Sequence of chain 1.A:
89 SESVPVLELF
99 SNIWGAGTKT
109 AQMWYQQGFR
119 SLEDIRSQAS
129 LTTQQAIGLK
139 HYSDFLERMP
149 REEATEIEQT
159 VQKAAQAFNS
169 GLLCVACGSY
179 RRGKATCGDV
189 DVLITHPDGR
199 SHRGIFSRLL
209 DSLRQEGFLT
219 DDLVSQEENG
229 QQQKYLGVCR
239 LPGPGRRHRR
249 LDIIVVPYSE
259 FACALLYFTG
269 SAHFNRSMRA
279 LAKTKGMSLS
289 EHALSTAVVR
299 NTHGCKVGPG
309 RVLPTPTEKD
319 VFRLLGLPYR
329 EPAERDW

Binding-site contacts:
Ligand atom N4 contacts residue DG3 of chain 1.C at 2.8 Å (h-bond).
Ligand atom O2 contacts residue DG3 of chain 1.C at 3.3 Å (h-bond).
Ligand atom N3 contacts residue DG3 of chain 1.C at 2.9 Å (h-bond).
Ligand atom N6 contacts residue DT4 of chain 1.C at 3.2 Å (h-bond).
Ligand atom O3' contacts residue GLN132 of chain 1.A at 2.6 Å (h-bond).
Ligand atom N1 contacts residue DC6 of chain 1.C at 2.8 Å (h-bond).
Ligand atom O4' contacts residue ARG277 of chain 1.A at 3.0 Å (salt-bridge).
Ligand atom O6 contacts residue DC1 of chain 1.C at 2.8 Å (h-bond).
Ligand atom O4 contacts residue DA2 of chain 1.C at 3.0 Å (h-bond).
Ligand atom C1' contacts residue ARG277 of chain 1.A at 3.5 Å.
Ligand atom O2 contacts residue DA5 of chain 1.C at 3.3 Å.
Ligand atom C5' contacts residue LEU287 of chain 1.A at 3.2 Å (hydrophobic).
Ligand atom C4' contacts residue GLN132 of chain 1.A at 3.5 Å.
Ligand atom N1 contacts residue DA2 of chain 1.C at 3.5 Å.
Ligand atom C2 contacts residue DC6 of chain 1.C at 3.4 Å.
Ligand atom N2 contacts residue ARG277 of chain 1.A at 3.4 Å (salt-bridge).
Ligand atom OP1 contacts residue SER288 of chain 1.A at 3.5 Å.
Ligand atom N3 contacts residue DA2 of chain 1.C at 2.8 Å (h-bond).
Ligand atom O6 contacts residue DC6 of chain 1.C at 3.0 Å (h-bond).
Ligand atom C3' contacts residue GLN132 of chain 1.A at 3.1 Å.
Ligand atom O4 contacts residue DA5 of chain 1.C at 3.0 Å (h-bond).
Ligand atom C2 contacts residue DA2 of chain 1.C at 3.2 Å.
Ligand atom C5 contacts residue ARG274 of chain 1.A at 3.4 Å.
Ligand atom C2 contacts residue DA5 of chain 1.C at 3.5 Å.
Ligand atom C4' contacts residue LEU287 of chain 1.A at 3.3 Å (hydrophobic).
Ligand atom O5' contacts residue ALA278 of chain 1.A at 3.2 Å.
Ligand atom N2 contacts residue DA2 of chain 1.C at 3.1 Å (h-bond).
Ligand atom OP1 contacts residue GLU226 of chain 1.A at 2.6 Å.
Ligand atom O2 contacts residue ARG277 of chain 1.A at 3.5 Å (salt-bridge).
Ligand atom OP1 contacts residue LYS281 of chain 1.A at 3.1 Å (salt-bridge).
Ligand atom O2 contacts residue DG3 of chain 1.C at 2.9 Å (h-bond).
Ligand atom O4' contacts residue ARG277 of chain 1.A at 3.4 Å.
Ligand atom N1 contacts residue DC1 of chain 1.C at 2.8 Å (h-bond).
Ligand atom N3 contacts residue DA5 of chain 1.C at 2.7 Å (h-bond).
Ligand atom N2 contacts residue DC1 of chain 1.C at 3.0 Å (h-bond).
Ligand atom N2 contacts residue DC6 of chain 1.C at 2.7 Å (h-bond).
Ligand atom N1 contacts residue DT4 of chain 1.C at 2.7 Å (h-bond).
Ligand atom C5' contacts residue GLU289 of chain 1.A at 3.4 Å.
Ligand atom C2 contacts residue DT4 of chain 1.C at 3.3 Å.
Ligand atom O6 contacts residue ARG274 of chain 1.A at 3.2 Å (salt-bridge).

This small molecule binds to this protein.
Small molecule (SMILES): Cc1cn([C@H]2C[C@H](O[P](=O)(O)OC[C@H]3O[C@@H](n4cnc5c(=O)nc(N)[nH]c54)C[C@@H]3O)[C@@H](CO[P](=O)(O)O[C@H]3C[C@H](n4ccc(N)nc4=O)O[C@@H]3CO[P](=O)(O)O[C@H]3C[C@H](n4cnc5c(N)ncnc54)O[C@@H]3CO[P](=O)(O)O[C@H]3C[C@H](n4cc(C)c(=O)[nH]c4=O)O[C@@H]3CO[P](=O)(O)O[C@H]3C[C@H](n4cnc5c(=O)nc(N)[nH]c54)O[C@@H]3COP(=O)=O)O2)c(=O)[nH]c1=O